Binding-site contacts:
Ligand atom C11 contacts residue BYC1 of chain 1.KA at 3.2 Å.
Ligand atom O9 contacts residue FE1 of chain 1.MA at 2.0 Å.
Ligand atom N4 contacts residue BYC1 of chain 1.KA at 3.3 Å.
Ligand atom N2 contacts residue SER172 of chain 1.F at 3.4 Å (h-bond).
Ligand atom C15 contacts residue ASP324 of chain 1.F at 3.5 Å.
Ligand atom C9 contacts residue ASP324 of chain 1.F at 3.4 Å.
Ligand atom C3 contacts residue BYC1 of chain 1.KA at 3.5 Å.
Ligand atom O10 contacts residue GLY210 of chain 1.F at 3.3 Å.
Ligand atom O5 contacts residue ALA207 of chain 1.F at 2.8 Å (h-bond).
Ligand atom C1 contacts residue TYR156 of chain 1.F at 3.4 Å (hydrophobic).
Ligand atom C14 contacts residue ASP324 of chain 1.F at 3.2 Å.
Ligand atom O5 contacts residue ALA209 of chain 1.F at 2.5 Å (h-bond).
Ligand atom O9 contacts residue K1 of chain 1.PA at 2.9 Å.
Ligand atom O7 contacts residue ALA209 of chain 1.F at 2.9 Å (h-bond).
Ligand atom P1 contacts residue FE1 of chain 1.MA at 3.3 Å.
Ligand atom O4 contacts residue ALA207 of chain 1.F at 2.9 Å (h-bond).
Ligand atom C5 contacts residue BYC1 of chain 1.KA at 3.5 Å.
Ligand atom N1 contacts residue GLN170 of chain 1.F at 2.8 Å (h-bond).
Ligand atom C20 contacts residue ALA209 of chain 1.F at 3.3 Å (hydrophobic).
Ligand atom C4 contacts residue TYR156 of chain 1.F at 3.4 Å (hydrophobic).
Ligand atom C6 contacts residue BYC1 of chain 1.KA at 3.4 Å.
Ligand atom C14 contacts residue ASP328 of chain 1.F at 3.3 Å.
Ligand atom O4 contacts residue TYR156 of chain 1.F at 3.3 Å (h-bond).
Ligand atom N3 contacts residue BYC1 of chain 1.KA at 3.4 Å.
Ligand atom O9 contacts residue HIS176 of chain 1.F at 3.1 Å (h-bond).
Ligand atom O10 contacts residue TYR213 of chain 1.F at 2.6 Å (h-bond).
Ligand atom O1 contacts residue SER172 of chain 1.F at 2.6 Å (h-bond).
Ligand atom N2 contacts residue BYC1 of chain 1.KA at 3.5 Å (h-bond).
Ligand atom O8 contacts residue HIS176 of chain 1.F at 2.9 Å (h-bond).
Ligand atom O3 contacts residue GLN170 of chain 1.F at 3.4 Å.
Ligand atom C10 contacts residue BYC1 of chain 1.KA at 3.5 Å.
Ligand atom O8 contacts residue TYR213 of chain 1.F at 3.2 Å (h-bond).
Ligand atom C6 contacts residue TYR156 of chain 1.F at 3.5 Å (hydrophobic).
Ligand atom O6 contacts residue TYR156 of chain 1.F at 3.5 Å (h-bond).
Ligand atom C1 contacts residue SER172 of chain 1.F at 3.1 Å.
Ligand atom N2 contacts residue TYR156 of chain 1.F at 3.3 Å (h-bond).
Ligand atom O9 contacts residue HIS153 of chain 1.F at 3.0 Å (h-bond).
Ligand atom P1 contacts residue TYR213 of chain 1.F at 3.5 Å.
Ligand atom O3 contacts residue ARG158 of chain 1.F at 2.8 Å (salt-bridge).
Ligand atom O9 contacts residue GLU222 of chain 1.F at 3.1 Å (salt-bridge).

The protein below binds the small molecule below.
Small molecule (SMILES): Cc1cc2c3c(c1C)C(C)(C)C[C@@H](O)N3c1c(nc(O)[nH]c1=O)N2C[C@H](O)[C@H](O)[C@H](O)COP(=O)(O)O

Sequence of chain 1.F:
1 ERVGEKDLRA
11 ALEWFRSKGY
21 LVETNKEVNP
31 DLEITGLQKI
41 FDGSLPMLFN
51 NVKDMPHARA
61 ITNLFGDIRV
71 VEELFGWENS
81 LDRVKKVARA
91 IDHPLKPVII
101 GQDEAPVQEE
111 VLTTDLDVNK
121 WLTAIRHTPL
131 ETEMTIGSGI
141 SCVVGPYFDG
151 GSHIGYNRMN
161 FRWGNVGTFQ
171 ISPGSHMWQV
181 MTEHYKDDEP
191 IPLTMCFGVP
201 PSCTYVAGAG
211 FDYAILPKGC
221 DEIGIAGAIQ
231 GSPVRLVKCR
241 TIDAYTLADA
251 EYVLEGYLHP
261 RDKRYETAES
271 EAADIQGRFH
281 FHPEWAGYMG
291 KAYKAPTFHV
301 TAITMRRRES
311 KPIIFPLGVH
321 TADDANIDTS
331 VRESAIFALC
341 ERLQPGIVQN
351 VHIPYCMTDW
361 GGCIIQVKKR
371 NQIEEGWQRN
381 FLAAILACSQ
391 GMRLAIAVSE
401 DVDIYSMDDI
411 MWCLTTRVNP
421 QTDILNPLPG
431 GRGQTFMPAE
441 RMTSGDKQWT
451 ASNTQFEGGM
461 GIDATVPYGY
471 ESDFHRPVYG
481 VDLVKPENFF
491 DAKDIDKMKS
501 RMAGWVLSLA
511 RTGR